Binding-site contacts:
Ligand atom N1 contacts residue CYS145 of chain 1.A at 3.7 Å.
Ligand atom C22 contacts residue MET165 of chain 1.A at 3.6 Å (hydrophobic).
Ligand atom C21 contacts residue ARG188 of chain 1.A at 3.7 Å.
Ligand atom C5 contacts residue LEU141 of chain 1.A at 3.6 Å (hydrophobic).
Ligand atom C26 contacts residue THR190 of chain 1.A at 3.4 Å.
Ligand atom C13 contacts residue THR25 of chain 1.A at 3.6 Å.
Ligand atom C16 contacts residue HIS41 of chain 1.A at 3.7 Å.
Ligand atom N2 contacts residue HIS163 of chain 1.A at 2.9 Å (h-bond).
Ligand atom C21 contacts residue MET165 of chain 1.A at 3.4 Å (hydrophobic).
Ligand atom N2 contacts residue GLU166 of chain 1.A at 3.6 Å.
Ligand atom N3 contacts residue SER144 of chain 1.A at 3.4 Å (h-bond).
Ligand atom O2 contacts residue GLN189 of chain 1.A at 3.7 Å.
Ligand atom C3 contacts residue CYS145 of chain 1.A at 3.7 Å (hydrophobic).
Ligand atom C7 contacts residue CYS145 of chain 1.A at 3.6 Å (hydrophobic).
Ligand atom C4 contacts residue PHE140 of chain 1.A at 3.5 Å (hydrophobic).
Ligand atom N3 contacts residue CYS145 of chain 1.A at 3.1 Å (h-bond).
Ligand atom C20 contacts residue MET49 of chain 1.A at 3.8 Å (hydrophobic).
Ligand atom O1 contacts residue MET165 of chain 1.A at 3.2 Å.
Ligand atom C3 contacts residue HIS163 of chain 1.A at 3.4 Å.
Ligand atom C12 contacts residue THR26 of chain 1.A at 3.6 Å.
Ligand atom C21 contacts residue GLN189 of chain 1.A at 3.6 Å.
Ligand atom C23 contacts residue GLU166 of chain 1.A at 3.6 Å.
Ligand atom O2 contacts residue ARG188 of chain 1.A at 3.7 Å.
Ligand atom C4 contacts residue LEU141 of chain 1.A at 3.6 Å (hydrophobic).
Ligand atom N3 contacts residue GLY143 of chain 1.A at 3.1 Å.
Ligand atom C5 contacts residue ASN142 of chain 1.A at 3.6 Å.
Ligand atom O1 contacts residue GLU166 of chain 1.A at 2.8 Å (salt-bridge).
Ligand atom C11 contacts residue GLY143 of chain 1.A at 3.5 Å.
Ligand atom CL1 contacts residue HIS41 of chain 1.A at 3.6 Å.
Ligand atom C22 contacts residue GLN189 of chain 1.A at 3.6 Å.
Ligand atom C6 contacts residue ASN142 of chain 1.A at 3.3 Å.
Ligand atom C3 contacts residue GLU166 of chain 1.A at 3.7 Å.
Ligand atom CL1 contacts residue MET49 of chain 1.A at 3.7 Å.
Ligand atom CL1 contacts residue ASP187 of chain 1.A at 3.4 Å.
Ligand atom C26 contacts residue GLN192 of chain 1.A at 3.7 Å.
Ligand atom N2 contacts residue SER144 of chain 1.A at 3.6 Å.
Ligand atom C11 contacts residue CYS145 of chain 1.A at 3.6 Å (hydrophobic).
Ligand atom C27 contacts residue LEU167 of chain 1.A at 3.7 Å (hydrophobic).
Ligand atom C4 contacts residue GLU166 of chain 1.A at 3.6 Å.
Ligand atom O2 contacts residue MET165 of chain 1.A at 3.7 Å.

The protein below binds the small molecule below.
Small molecule (SMILES): N#Cc1ccccc1-c1cc(-c2cc(Cl)cc(OCC3CC3)c2)c(=O)n(-c2cccnc2)c1

Sequence of chain 1.A:
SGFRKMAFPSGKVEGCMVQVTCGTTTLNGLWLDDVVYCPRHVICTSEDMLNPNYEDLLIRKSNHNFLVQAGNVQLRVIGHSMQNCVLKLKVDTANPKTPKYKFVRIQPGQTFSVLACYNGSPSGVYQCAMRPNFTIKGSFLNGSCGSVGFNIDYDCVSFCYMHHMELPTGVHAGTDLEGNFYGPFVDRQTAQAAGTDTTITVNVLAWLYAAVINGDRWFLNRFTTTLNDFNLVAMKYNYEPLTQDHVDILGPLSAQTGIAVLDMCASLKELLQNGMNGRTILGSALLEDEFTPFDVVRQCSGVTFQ